Binding-site contacts:
Ligand atom N contacts residue TRP103 of chain 1.B at 3.4 Å.
Ligand atom O contacts residue SER69 of chain 1.B at 2.7 Å (h-bond).
Ligand atom O contacts residue SER69 of chain 1.B at 3.6 Å.
Ligand atom OE1 contacts residue LEU134 of chain 1.B at 3.9 Å.
Ligand atom OE1 contacts residue SER112 of chain 1.B at 2.9 Å (h-bond).
Ligand atom CG contacts residue TRP144 of chain 1.A at 3.7 Å (hydrophobic).
Ligand atom OD1 contacts residue LEU134 of chain 1.B at 3.7 Å.
Ligand atom O contacts residue SER69 of chain 1.B at 3.2 Å.
Ligand atom CG contacts residue ALA70 of chain 1.B at 3.7 Å (hydrophobic).
Ligand atom CG contacts residue TRP144 of chain 1.A at 3.7 Å (hydrophobic).
Ligand atom CA contacts residue TYR67 of chain 1.B at 3.6 Å (hydrophobic).
Ligand atom OE1 contacts residue LEU49 of chain 1.B at 3.3 Å (h-bond).
Ligand atom CD contacts residue SER112 of chain 1.B at 3.7 Å.
Ligand atom CB contacts residue TRP144 of chain 1.A at 3.7 Å (hydrophobic).
Ligand atom CZ3 contacts residue ASN109 of chain 1.B at 3.6 Å.
Ligand atom C contacts residue TYR67 of chain 1.B at 3.5 Å (hydrophobic).
Ligand atom O contacts residue TRP103 of chain 1.B at 3.5 Å.
Ligand atom CA contacts residue TRP103 of chain 1.B at 3.7 Å (hydrophobic).
Ligand atom CG contacts residue SER112 of chain 1.B at 3.7 Å.
Ligand atom NE1 contacts residue ARG108 of chain 1.B at 3.7 Å.
Ligand atom CD contacts residue LEU49 of chain 1.B at 3.6 Å (hydrophobic).
Ligand atom OD1 contacts residue TRP103 of chain 1.B at 3.5 Å.
Ligand atom CG contacts residue ALA110 of chain 1.B at 3.8 Å (hydrophobic).
Ligand atom CD contacts residue SER69 of chain 1.B at 3.7 Å.
Ligand atom CZ2 contacts residue ARG108 of chain 1.B at 3.8 Å.
Ligand atom OE1 contacts residue SER51 of chain 1.B at 2.9 Å (h-bond).
Ligand atom NE2 contacts residue LEU49 of chain 1.B at 3.1 Å (h-bond).
Ligand atom CA contacts residue TRP103 of chain 1.B at 3.5 Å (hydrophobic).
Ligand atom O contacts residue ALA110 of chain 1.B at 3.6 Å.
Ligand atom CE2 contacts residue ARG108 of chain 1.B at 3.8 Å.
Ligand atom O contacts residue TRP103 of chain 1.B at 3.4 Å.
Ligand atom O contacts residue TYR67 of chain 1.B at 2.8 Å (h-bond).
Ligand atom O contacts residue TYR78 of chain 1.B at 3.6 Å.
Ligand atom CG contacts residue THR114 of chain 1.B at 3.8 Å.
Ligand atom C contacts residue SER69 of chain 1.B at 3.9 Å.
Ligand atom ND2 contacts residue TRP132 of chain 1.B at 3.3 Å.
Ligand atom OD1 contacts residue THR114 of chain 1.B at 2.7 Å (h-bond).
Ligand atom O contacts residue SER51 of chain 1.B at 3.0 Å (h-bond).
Ligand atom CB contacts residue TRP144 of chain 1.A at 3.6 Å (hydrophobic).
Ligand atom C contacts residue TRP103 of chain 1.B at 3.5 Å (hydrophobic).

Sequence of chain 1.A:
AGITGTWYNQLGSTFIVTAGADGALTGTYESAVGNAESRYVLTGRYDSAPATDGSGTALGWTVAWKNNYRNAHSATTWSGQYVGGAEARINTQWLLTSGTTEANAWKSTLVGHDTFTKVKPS

A small-molecule ligand and the protein it binds are described below.
Small molecule (SMILES): NC(=O)CC[C@@H]1NC(=O)[C@H](CC2=c3ccccc3=NC2)NC(=O)[C@H]2CCCN2C(=O)[C@H](CCC(N)=O)NC(=O)[C@H](CC(N)=O)NC1=O

Sequence of chain 1.B:
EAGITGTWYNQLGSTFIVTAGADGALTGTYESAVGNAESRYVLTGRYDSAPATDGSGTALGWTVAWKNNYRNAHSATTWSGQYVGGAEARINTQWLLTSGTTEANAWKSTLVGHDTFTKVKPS